The small molecule below binds the protein below.
Small molecule (SMILES): CC(=O)N[C@H]1[C@H](O[C@H]2[C@H](O)[C@@H](NC(C)=O)CO[C@@H]2CO)O[C@H](CO)[C@@H](O)[C@@H]1O

Binding-site contacts:
Ligand atom C7 contacts residue SER371 of chain 1.A at 4.2 Å.
Ligand atom N2 contacts residue ASN343 of chain 1.A at 2.9 Å (h-bond).
Ligand atom O7 contacts residue GLY339 of chain 1.A at 3.5 Å.
Ligand atom C5 contacts residue SER371 of chain 1.A at 4.2 Å.
Ligand atom O7 contacts residue ASN343 of chain 1.A at 3.7 Å.
Ligand atom O7 contacts residue SER371 of chain 1.A at 3.4 Å.
Ligand atom C3 contacts residue ASN343 of chain 1.A at 3.9 Å.
Ligand atom C3 contacts residue SER371 of chain 1.A at 3.5 Å.
Ligand atom C4 contacts residue ASN343 of chain 1.A at 4.3 Å.
Ligand atom C5 contacts residue ASN343 of chain 1.A at 3.8 Å.
Ligand atom C4 contacts residue SER371 of chain 1.A at 4.0 Å.
Ligand atom C8 contacts residue VAL367 of chain 1.A at 4.3 Å (hydrophobic).
Ligand atom C8 contacts residue PHE338 of chain 1.A at 3.6 Å (hydrophobic).
Ligand atom C2 contacts residue ASN343 of chain 1.A at 2.5 Å.
Ligand atom O3 contacts residue SER371 of chain 1.A at 4.1 Å.
Ligand atom C1 contacts residue ASN343 of chain 1.A at 1.5 Å.
Ligand atom O5 contacts residue ASN343 of chain 1.A at 2.4 Å (h-bond).
Ligand atom C8 contacts residue GLY339 of chain 1.A at 3.8 Å.
Ligand atom C7 contacts residue GLY339 of chain 1.A at 3.9 Å.
Ligand atom C8 contacts residue LEU368 of chain 1.A at 4.1 Å (hydrophobic).
Ligand atom O6 contacts residue ASN343 of chain 1.A at 4.5 Å.
Ligand atom C7 contacts residue ASN343 of chain 1.A at 3.5 Å.
Ligand atom O4 contacts residue SER371 of chain 1.A at 3.5 Å (h-bond).

Sequence of chain 1.A:
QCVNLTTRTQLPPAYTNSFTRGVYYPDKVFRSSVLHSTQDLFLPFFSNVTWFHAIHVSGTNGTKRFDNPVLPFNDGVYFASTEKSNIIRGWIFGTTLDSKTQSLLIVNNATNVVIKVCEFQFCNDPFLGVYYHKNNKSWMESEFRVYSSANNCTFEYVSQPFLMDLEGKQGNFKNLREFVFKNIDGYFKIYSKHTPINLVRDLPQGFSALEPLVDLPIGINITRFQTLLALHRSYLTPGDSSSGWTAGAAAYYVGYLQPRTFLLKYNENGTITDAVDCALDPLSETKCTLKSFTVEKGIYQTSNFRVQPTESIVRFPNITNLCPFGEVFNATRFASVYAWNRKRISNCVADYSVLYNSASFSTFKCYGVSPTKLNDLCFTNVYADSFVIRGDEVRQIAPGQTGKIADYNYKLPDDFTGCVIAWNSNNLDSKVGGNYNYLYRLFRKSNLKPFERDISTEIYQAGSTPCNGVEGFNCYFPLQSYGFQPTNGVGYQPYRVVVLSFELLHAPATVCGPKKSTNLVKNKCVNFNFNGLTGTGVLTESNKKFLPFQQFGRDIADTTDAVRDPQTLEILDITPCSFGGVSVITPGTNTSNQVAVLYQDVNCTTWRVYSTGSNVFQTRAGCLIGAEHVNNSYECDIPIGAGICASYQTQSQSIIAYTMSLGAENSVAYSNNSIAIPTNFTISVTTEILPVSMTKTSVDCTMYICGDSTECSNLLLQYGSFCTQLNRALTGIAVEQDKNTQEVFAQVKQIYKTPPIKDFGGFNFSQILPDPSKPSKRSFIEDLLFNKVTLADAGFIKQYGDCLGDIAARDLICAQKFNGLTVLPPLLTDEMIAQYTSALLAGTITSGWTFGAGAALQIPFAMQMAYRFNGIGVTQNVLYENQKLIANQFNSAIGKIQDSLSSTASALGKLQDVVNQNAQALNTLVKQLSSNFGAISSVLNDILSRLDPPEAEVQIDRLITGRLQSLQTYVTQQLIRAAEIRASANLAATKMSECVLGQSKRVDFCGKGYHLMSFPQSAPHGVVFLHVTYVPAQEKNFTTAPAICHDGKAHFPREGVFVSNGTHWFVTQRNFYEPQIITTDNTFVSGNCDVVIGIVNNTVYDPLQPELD